Sequence of chain 1.A:
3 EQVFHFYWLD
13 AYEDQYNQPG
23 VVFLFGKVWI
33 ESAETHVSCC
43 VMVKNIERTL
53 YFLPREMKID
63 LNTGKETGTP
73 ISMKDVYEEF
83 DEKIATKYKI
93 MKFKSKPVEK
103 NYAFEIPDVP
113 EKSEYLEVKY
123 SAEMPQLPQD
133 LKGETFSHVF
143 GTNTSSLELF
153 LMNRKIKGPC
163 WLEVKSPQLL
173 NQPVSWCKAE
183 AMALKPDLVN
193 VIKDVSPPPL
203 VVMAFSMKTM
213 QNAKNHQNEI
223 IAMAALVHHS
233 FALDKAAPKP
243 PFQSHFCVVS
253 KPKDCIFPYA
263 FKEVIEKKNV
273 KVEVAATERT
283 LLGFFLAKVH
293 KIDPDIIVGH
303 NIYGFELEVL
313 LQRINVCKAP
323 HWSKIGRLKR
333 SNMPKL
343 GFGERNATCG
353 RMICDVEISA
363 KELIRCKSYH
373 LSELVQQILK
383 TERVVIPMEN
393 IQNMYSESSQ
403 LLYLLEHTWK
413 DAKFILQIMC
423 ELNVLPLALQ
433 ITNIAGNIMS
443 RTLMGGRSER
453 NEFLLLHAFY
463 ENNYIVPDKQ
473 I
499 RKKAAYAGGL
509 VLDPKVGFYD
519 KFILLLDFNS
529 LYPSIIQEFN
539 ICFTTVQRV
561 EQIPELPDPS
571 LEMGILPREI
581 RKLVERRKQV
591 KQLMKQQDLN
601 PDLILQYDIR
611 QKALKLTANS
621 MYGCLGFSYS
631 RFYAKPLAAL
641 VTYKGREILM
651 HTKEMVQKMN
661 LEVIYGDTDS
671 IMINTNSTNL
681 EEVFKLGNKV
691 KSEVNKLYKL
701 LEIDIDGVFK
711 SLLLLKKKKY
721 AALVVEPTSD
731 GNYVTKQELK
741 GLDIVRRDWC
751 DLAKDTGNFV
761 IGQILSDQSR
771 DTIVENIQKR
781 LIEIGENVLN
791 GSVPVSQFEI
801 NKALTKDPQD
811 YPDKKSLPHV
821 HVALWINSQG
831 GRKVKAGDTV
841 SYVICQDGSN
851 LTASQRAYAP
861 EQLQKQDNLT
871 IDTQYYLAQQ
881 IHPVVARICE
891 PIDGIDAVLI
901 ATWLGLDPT

Binding-site contacts:
Ligand atom OAB contacts residue ASN619 of chain 1.A at 3.1 Å (h-bond).
Ligand atom OAC contacts residue TYR622 of chain 1.A at 3.7 Å.
Ligand atom OAD contacts residue TYR530 of chain 1.A at 3.0 Å (h-bond).
Ligand atom CAK contacts residue TYR530 of chain 1.A at 4.0 Å (hydrophobic).
Ligand atom CAM contacts residue TYR530 of chain 1.A at 3.8 Å (hydrophobic).
Ligand atom CAO contacts residue TYR622 of chain 1.A at 4.0 Å (hydrophobic).
Ligand atom CAV contacts residue ASN619 of chain 1.A at 4.2 Å.
Ligand atom CAM contacts residue TYR622 of chain 1.A at 3.8 Å (hydrophobic).
Ligand atom OAB contacts residue SER620 of chain 1.A at 3.3 Å (h-bond).
Ligand atom CAR contacts residue TYR530 of chain 1.A at 3.7 Å (hydrophobic).
Ligand atom CAL contacts residue ASN619 of chain 1.A at 4.0 Å.
Ligand atom CAX contacts residue TYR530 of chain 1.A at 4.3 Å (hydrophobic).
Ligand atom OAA contacts residue ASP669 of chain 1.A at 4.5 Å.
Ligand atom CAT contacts residue ASN619 of chain 1.A at 4.4 Å.
Ligand atom CAR contacts residue ASN619 of chain 1.A at 4.2 Å.
Ligand atom OAC contacts residue ASN619 of chain 1.A at 2.8 Å (h-bond).
Ligand atom OAD contacts residue PRO531 of chain 1.A at 4.2 Å.
Ligand atom OAD contacts residue SER528 of chain 1.A at 4.3 Å.
Ligand atom OAA contacts residue ASN619 of chain 1.A at 4.2 Å.
Ligand atom CAP contacts residue ASP669 of chain 1.A at 4.5 Å.
Ligand atom OAC contacts residue SER620 of chain 1.A at 3.7 Å.
Ligand atom CAV contacts residue TYR622 of chain 1.A at 4.4 Å (hydrophobic).
Ligand atom OAD contacts residue ASP669 of chain 1.A at 4.5 Å.
Ligand atom OAC contacts residue GLY623 of chain 1.A at 3.0 Å (h-bond).
Ligand atom CAX contacts residue LEU529 of chain 1.A at 4.3 Å (hydrophobic).
Ligand atom CAG contacts residue TYR530 of chain 1.A at 4.5 Å (hydrophobic).
Ligand atom CAX contacts residue ASP669 of chain 1.A at 3.6 Å.
Ligand atom CAV contacts residue GLY623 of chain 1.A at 3.7 Å.
Ligand atom CAL contacts residue TYR530 of chain 1.A at 4.5 Å (hydrophobic).
Ligand atom CAQ contacts residue ASN619 of chain 1.A at 4.2 Å.
Ligand atom OAD contacts residue LEU529 of chain 1.A at 3.4 Å (h-bond).

This protein binds this small molecule.
Small molecule (SMILES): C[C@@]1(CO)[C@H](O)CC[C@@]2(C)[C@H]1CC[C@H]1C[C@@H]3C[C@@]12CC[C@]3(O)CO